Sequence of chain 5.A:
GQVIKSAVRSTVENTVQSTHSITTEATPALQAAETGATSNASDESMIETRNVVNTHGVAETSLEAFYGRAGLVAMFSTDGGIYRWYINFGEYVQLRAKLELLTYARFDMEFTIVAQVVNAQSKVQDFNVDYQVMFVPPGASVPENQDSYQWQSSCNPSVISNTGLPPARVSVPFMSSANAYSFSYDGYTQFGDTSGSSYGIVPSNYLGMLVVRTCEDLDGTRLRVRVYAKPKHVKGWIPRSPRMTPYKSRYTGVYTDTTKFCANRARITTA

Sequence of chain 1.A:
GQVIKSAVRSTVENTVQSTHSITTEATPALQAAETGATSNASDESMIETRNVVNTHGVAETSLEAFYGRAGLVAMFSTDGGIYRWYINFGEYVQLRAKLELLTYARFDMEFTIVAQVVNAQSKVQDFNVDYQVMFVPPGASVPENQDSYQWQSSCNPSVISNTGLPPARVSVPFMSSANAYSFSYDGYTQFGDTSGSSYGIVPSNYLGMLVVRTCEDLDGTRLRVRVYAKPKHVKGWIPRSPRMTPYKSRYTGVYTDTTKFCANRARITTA

Binding-site contacts:
Ligand atom N contacts residue MET78 of chain 1.A at 3.8 Å.
Ligand atom O contacts residue TRP154 of chain 5.A at 4.1 Å.
Ligand atom OXT contacts residue CYS1 of chain 1.P at 4.0 Å.
Ligand atom CA contacts residue MET78 of chain 1.A at 4.0 Å (hydrophobic).
Ligand atom N contacts residue ASP150 of chain 5.A at 3.4 Å (salt-bridge).
Ligand atom C contacts residue LEU75 of chain 1.A at 4.2 Å (hydrophobic).
Ligand atom N contacts residue TYR152 of chain 5.A at 4.2 Å.
Ligand atom N contacts residue CYS1 of chain 1.P at 1.3 Å.
Ligand atom O contacts residue LEU75 of chain 1.A at 3.8 Å.
Ligand atom CA contacts residue GLN155 of chain 5.A at 4.3 Å.
Ligand atom O contacts residue ARG216 of chain 5.A at 2.9 Å (salt-bridge).
Ligand atom N contacts residue SER151 of chain 5.A at 3.5 Å (h-bond).
Ligand atom C contacts residue MET78 of chain 1.A at 3.6 Å (hydrophobic).
Ligand atom CA contacts residue TRP154 of chain 5.A at 4.3 Å (hydrophobic).
Ligand atom OXT contacts residue MET78 of chain 1.A at 3.5 Å (h-bond).
Ligand atom OXT contacts residue ARG216 of chain 5.A at 3.0 Å (salt-bridge).
Ligand atom O contacts residue MET78 of chain 1.A at 3.9 Å.
Ligand atom CA contacts residue CYS1 of chain 1.P at 2.4 Å (hydrophobic).
Ligand atom C contacts residue ARG216 of chain 5.A at 3.6 Å.
Ligand atom OXT contacts residue ASP150 of chain 5.A at 4.3 Å.
Ligand atom CA contacts residue SER151 of chain 5.A at 4.0 Å.
Ligand atom OXT contacts residue ARG229 of chain 1.A at 3.1 Å (salt-bridge).
Ligand atom O contacts residue ARG229 of chain 1.A at 2.9 Å (salt-bridge).
Ligand atom C contacts residue ARG229 of chain 1.A at 3.7 Å.
Ligand atom C contacts residue TRP154 of chain 5.A at 4.1 Å (hydrophobic).
Ligand atom CA contacts residue LEU75 of chain 1.A at 3.7 Å (hydrophobic).
Ligand atom C contacts residue CYS1 of chain 1.P at 3.7 Å (hydrophobic).

This small molecule binds to this protein.
Small molecule (SMILES): NCC(=O)O